Sequence of chain 1.B:
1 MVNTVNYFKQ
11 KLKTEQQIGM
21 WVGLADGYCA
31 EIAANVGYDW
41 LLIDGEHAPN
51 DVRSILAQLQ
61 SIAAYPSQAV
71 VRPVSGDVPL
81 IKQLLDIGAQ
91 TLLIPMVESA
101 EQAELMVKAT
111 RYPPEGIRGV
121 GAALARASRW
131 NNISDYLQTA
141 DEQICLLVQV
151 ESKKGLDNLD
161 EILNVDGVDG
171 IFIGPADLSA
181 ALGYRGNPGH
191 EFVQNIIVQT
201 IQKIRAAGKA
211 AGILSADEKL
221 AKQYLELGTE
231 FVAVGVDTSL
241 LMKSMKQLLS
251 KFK

Binding-site contacts:
Ligand atom CA contacts residue PHE172 of chain 1.C at 4.2 Å (hydrophobic).
Ligand atom O3 contacts residue GLN149 of chain 1.C at 3.1 Å (h-bond).
Ligand atom C contacts residue GLY174 of chain 1.C at 3.3 Å.
Ligand atom O contacts residue MN1 of chain 1.J at 4.2 Å.
Ligand atom OXT contacts residue ALA176 of chain 1.C at 3.6 Å (h-bond).
Ligand atom CB contacts residue GLY174 of chain 1.C at 4.2 Å.
Ligand atom O contacts residue PRO175 of chain 1.C at 3.1 Å (h-bond).
Ligand atom O3 contacts residue ARG72 of chain 1.C at 2.9 Å (salt-bridge).
Ligand atom O3 contacts residue ASP177 of chain 1.C at 4.3 Å.
Ligand atom O contacts residue GLY174 of chain 1.C at 3.2 Å.
Ligand atom C contacts residue ALA176 of chain 1.C at 3.6 Å (hydrophobic).
Ligand atom OXT contacts residue PRO175 of chain 1.C at 4.1 Å.
Ligand atom O contacts residue ALA176 of chain 1.C at 2.8 Å (h-bond).
Ligand atom CA contacts residue GLN149 of chain 1.C at 4.0 Å.
Ligand atom CB contacts residue ARG72 of chain 1.C at 4.1 Å.
Ligand atom CB contacts residue MN1 of chain 1.J at 4.3 Å.
Ligand atom CA contacts residue GLY174 of chain 1.C at 3.6 Å.
Ligand atom OXT contacts residue MN1 of chain 1.J at 2.2 Å.
Ligand atom O3 contacts residue GLU151 of chain 1.C at 3.3 Å (salt-bridge).
Ligand atom OXT contacts residue ASP177 of chain 1.C at 3.1 Å (salt-bridge).
Ligand atom O contacts residue ASP177 of chain 1.C at 4.1 Å.
Ligand atom CA contacts residue GLU151 of chain 1.C at 4.0 Å.
Ligand atom CB contacts residue PHE172 of chain 1.C at 3.6 Å (hydrophobic).
Ligand atom CA contacts residue ARG72 of chain 1.C at 3.8 Å.
Ligand atom CB contacts residue LEU214 of chain 1.C at 3.6 Å (hydrophobic).
Ligand atom C contacts residue PRO175 of chain 1.C at 3.8 Å (hydrophobic).
Ligand atom CB contacts residue TRP21 of chain 1.C at 4.2 Å (hydrophobic).
Ligand atom C contacts residue MN1 of chain 1.J at 2.9 Å.
Ligand atom C contacts residue ASP177 of chain 1.C at 4.0 Å.
Ligand atom C contacts residue GLU151 of chain 1.C at 3.9 Å.
Ligand atom O3 contacts residue PHE172 of chain 1.C at 4.2 Å.
Ligand atom OXT contacts residue VAL120 of chain 1.B at 4.2 Å.
Ligand atom O3 contacts residue MN1 of chain 1.J at 2.1 Å.
Ligand atom CA contacts residue MN1 of chain 1.J at 2.9 Å.
Ligand atom OXT contacts residue GLU151 of chain 1.C at 3.1 Å (salt-bridge).
Ligand atom OXT contacts residue GLY174 of chain 1.C at 3.4 Å.
Ligand atom O3 contacts residue GLY174 of chain 1.C at 4.0 Å.

Sequence of chain 1.C:
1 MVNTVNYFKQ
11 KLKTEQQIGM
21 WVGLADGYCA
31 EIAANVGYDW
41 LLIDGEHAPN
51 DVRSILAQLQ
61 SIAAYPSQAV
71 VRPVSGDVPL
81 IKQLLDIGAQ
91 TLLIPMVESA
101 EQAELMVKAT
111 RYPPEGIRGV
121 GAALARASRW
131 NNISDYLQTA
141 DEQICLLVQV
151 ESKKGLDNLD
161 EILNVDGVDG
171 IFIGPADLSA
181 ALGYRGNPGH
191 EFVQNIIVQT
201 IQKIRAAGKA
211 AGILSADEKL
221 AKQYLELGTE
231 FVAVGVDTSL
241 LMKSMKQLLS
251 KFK

This small molecule binds to this protein.
Small molecule (SMILES): CC(=O)C(=O)O